Sequence of chain 1.C:
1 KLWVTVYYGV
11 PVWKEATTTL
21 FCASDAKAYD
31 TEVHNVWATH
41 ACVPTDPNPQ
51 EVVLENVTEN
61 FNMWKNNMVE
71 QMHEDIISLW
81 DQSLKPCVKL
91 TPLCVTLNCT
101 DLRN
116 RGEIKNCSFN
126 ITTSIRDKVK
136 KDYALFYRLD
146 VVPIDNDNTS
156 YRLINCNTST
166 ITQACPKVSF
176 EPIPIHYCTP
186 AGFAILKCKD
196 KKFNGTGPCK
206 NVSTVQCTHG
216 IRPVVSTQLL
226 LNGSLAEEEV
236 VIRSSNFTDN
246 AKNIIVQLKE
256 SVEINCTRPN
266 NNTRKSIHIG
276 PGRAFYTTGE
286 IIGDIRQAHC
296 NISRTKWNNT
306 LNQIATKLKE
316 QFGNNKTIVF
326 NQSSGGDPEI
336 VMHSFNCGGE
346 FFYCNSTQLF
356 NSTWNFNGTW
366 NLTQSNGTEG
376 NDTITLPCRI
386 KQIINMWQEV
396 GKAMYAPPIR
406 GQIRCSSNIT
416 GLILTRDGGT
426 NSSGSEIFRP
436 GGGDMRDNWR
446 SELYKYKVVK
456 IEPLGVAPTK

The protein below binds the small molecule below.
Small molecule (SMILES): CC(=O)N[C@H]1CO[C@H](CO)[C@@H](O[C@@H]2O[C@H](CO)CC[C@H]2NC=O)[C@@H]1O

Binding-site contacts:
Ligand atom O5 contacts residue ASN125 of chain 1.C at 2.6 Å (h-bond).
Ligand atom C2 contacts residue VAL134 of chain 1.C at 4.5 Å (hydrophobic).
Ligand atom O5 contacts residue LYS136 of chain 1.C at 3.9 Å.
Ligand atom C7 contacts residue VAL134 of chain 1.C at 4.1 Å (hydrophobic).
Ligand atom O6 contacts residue ASN125 of chain 1.C at 4.0 Å.
Ligand atom C6 contacts residue LYS136 of chain 1.C at 2.8 Å.
Ligand atom C5 contacts residue LYS136 of chain 1.C at 4.2 Å.
Ligand atom C5 contacts residue ASN125 of chain 1.C at 4.1 Å.
Ligand atom O7 contacts residue VAL134 of chain 1.C at 3.1 Å (h-bond).
Ligand atom C1 contacts residue ASN125 of chain 1.C at 2.6 Å.
Ligand atom O6 contacts residue LYS136 of chain 1.C at 2.2 Å.
Ligand atom N2 contacts residue ASN125 of chain 1.C at 4.2 Å.
Ligand atom C2 contacts residue ASN125 of chain 1.C at 3.5 Å.